Binding-site contacts:
Ligand atom O3P contacts residue TYR244 of chain 1.A at 2.6 Å (h-bond).
Ligand atom O6 contacts residue TYR244 of chain 1.A at 3.8 Å.
Ligand atom O4 contacts residue MET248 of chain 1.A at 3.4 Å (h-bond).
Ligand atom O3P contacts residue ARG243 of chain 1.B at 3.6 Å.
Ligand atom P contacts residue ASN212 of chain 1.A at 3.7 Å.
Ligand atom C3 contacts residue MET248 of chain 1.A at 3.8 Å (hydrophobic).
Ligand atom O3 contacts residue GLY246 of chain 1.A at 3.8 Å.
Ligand atom O3 contacts residue ASP121 of chain 1.A at 2.9 Å (salt-bridge).
Ligand atom C1 contacts residue LEU275 of chain 1.A at 3.8 Å (hydrophobic).
Ligand atom O3P contacts residue ASN212 of chain 1.A at 2.7 Å (h-bond).
Ligand atom C6 contacts residue GLY246 of chain 1.A at 3.4 Å.
Ligand atom O6 contacts residue LYS274 of chain 1.A at 3.3 Å (salt-bridge).
Ligand atom P contacts residue TYR264 of chain 1.A at 3.5 Å.
Ligand atom O5 contacts residue GLY246 of chain 1.A at 3.9 Å.
Ligand atom O5 contacts residue LYS274 of chain 1.A at 3.2 Å (salt-bridge).
Ligand atom O1 contacts residue GLU280 of chain 1.A at 3.0 Å (salt-bridge).
Ligand atom O1 contacts residue MG1 of chain 1.D at 3.0 Å.
Ligand atom O1 contacts residue PO41 of chain 1.G at 2.4 Å (h-bond).
Ligand atom O1 contacts residue ASP121 of chain 1.A at 3.3 Å (salt-bridge).
Ligand atom C5 contacts residue GLY246 of chain 1.A at 3.6 Å.
Ligand atom O6 contacts residue TYR264 of chain 1.A at 3.7 Å.
Ligand atom O1P contacts residue ASN212 of chain 1.A at 3.8 Å.
Ligand atom O2 contacts residue PO41 of chain 1.G at 2.9 Å (h-bond).
Ligand atom C6 contacts residue TYR244 of chain 1.A at 3.2 Å (hydrophobic).
Ligand atom O3 contacts residue GLY122 of chain 1.A at 3.8 Å.
Ligand atom O3 contacts residue MET248 of chain 1.A at 3.1 Å (h-bond).
Ligand atom C1 contacts residue PO41 of chain 1.G at 3.5 Å.
Ligand atom O2 contacts residue GLY122 of chain 1.A at 3.8 Å.
Ligand atom O2P contacts residue TYR215 of chain 1.A at 2.6 Å (h-bond).
Ligand atom C1 contacts residue LYS274 of chain 1.A at 3.5 Å.
Ligand atom C4 contacts residue GLY246 of chain 1.A at 3.0 Å.
Ligand atom O3 contacts residue SER247 of chain 1.A at 3.9 Å.
Ligand atom O2P contacts residue LYS274 of chain 1.A at 3.7 Å.
Ligand atom C4 contacts residue MET248 of chain 1.A at 3.6 Å (hydrophobic).
Ligand atom P contacts residue TYR215 of chain 1.A at 3.8 Å.
Ligand atom O2P contacts residue TYR264 of chain 1.A at 2.4 Å (h-bond).
Ligand atom P contacts residue TYR244 of chain 1.A at 3.8 Å.
Ligand atom O3P contacts residue TYR264 of chain 1.A at 3.7 Å.
Ligand atom C3 contacts residue ASP121 of chain 1.A at 3.7 Å.
Ligand atom O1P contacts residue ARG243 of chain 1.B at 3.0 Å (salt-bridge).

Sequence of chain 1.B:
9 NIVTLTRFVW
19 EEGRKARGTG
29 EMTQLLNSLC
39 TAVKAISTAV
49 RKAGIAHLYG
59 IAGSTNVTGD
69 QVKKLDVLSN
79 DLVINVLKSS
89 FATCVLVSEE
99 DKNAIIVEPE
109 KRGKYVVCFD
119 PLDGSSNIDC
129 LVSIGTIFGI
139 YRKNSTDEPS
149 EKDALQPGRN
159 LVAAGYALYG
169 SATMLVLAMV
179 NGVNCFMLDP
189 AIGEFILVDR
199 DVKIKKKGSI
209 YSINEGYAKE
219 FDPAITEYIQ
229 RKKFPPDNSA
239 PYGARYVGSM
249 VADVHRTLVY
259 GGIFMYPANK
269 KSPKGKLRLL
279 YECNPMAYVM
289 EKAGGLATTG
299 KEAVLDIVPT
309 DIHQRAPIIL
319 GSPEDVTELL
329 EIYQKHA

Sequence of chain 1.A:
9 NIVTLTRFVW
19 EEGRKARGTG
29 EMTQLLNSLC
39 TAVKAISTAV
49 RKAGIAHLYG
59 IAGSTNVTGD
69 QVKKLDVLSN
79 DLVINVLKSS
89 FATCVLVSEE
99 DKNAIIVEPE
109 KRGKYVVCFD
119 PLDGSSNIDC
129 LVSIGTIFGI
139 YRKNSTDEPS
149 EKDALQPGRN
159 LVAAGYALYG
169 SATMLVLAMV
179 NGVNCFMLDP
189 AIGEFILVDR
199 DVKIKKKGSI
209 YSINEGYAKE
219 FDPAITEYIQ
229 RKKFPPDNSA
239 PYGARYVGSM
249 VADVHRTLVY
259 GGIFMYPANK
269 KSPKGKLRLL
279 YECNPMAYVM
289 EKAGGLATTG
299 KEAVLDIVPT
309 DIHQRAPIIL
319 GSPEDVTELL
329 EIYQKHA

A small-molecule ligand and the protein it binds are described below.
Small molecule (SMILES): O=P(O)(O)OC[C@H]1O[C@](O)(CO)[C@@H](O)[C@@H]1O